Binding-site contacts:
Ligand atom C7 contacts residue ASN164 of chain 1.K at 3.7 Å.
Ligand atom N2 contacts residue ASN165 of chain 1.K at 3.0 Å (h-bond).
Ligand atom O7 contacts residue ASN164 of chain 1.K at 3.2 Å.
Ligand atom C8 contacts residue ASN165 of chain 1.K at 4.3 Å.
Ligand atom C8 contacts residue ASN164 of chain 1.K at 3.8 Å.
Ligand atom O5 contacts residue ASN165 of chain 1.K at 2.3 Å (h-bond).
Ligand atom O7 contacts residue ASN165 of chain 1.K at 3.9 Å.
Ligand atom C5 contacts residue ASN165 of chain 1.K at 3.7 Å.
Ligand atom C2 contacts residue ASN165 of chain 1.K at 2.6 Å.
Ligand atom C7 contacts residue ASN165 of chain 1.K at 3.7 Å.
Ligand atom C1 contacts residue ASN165 of chain 1.K at 1.4 Å.
Ligand atom C3 contacts residue ASN165 of chain 1.K at 3.9 Å.
Ligand atom C4 contacts residue ASN165 of chain 1.K at 4.3 Å.

This small molecule binds to this protein.
Small molecule (SMILES): CC(=O)N[C@@H]1[C@@H](O)[C@H](O)[C@@H](CO)O[C@H]1O

Sequence of chain 1.K:
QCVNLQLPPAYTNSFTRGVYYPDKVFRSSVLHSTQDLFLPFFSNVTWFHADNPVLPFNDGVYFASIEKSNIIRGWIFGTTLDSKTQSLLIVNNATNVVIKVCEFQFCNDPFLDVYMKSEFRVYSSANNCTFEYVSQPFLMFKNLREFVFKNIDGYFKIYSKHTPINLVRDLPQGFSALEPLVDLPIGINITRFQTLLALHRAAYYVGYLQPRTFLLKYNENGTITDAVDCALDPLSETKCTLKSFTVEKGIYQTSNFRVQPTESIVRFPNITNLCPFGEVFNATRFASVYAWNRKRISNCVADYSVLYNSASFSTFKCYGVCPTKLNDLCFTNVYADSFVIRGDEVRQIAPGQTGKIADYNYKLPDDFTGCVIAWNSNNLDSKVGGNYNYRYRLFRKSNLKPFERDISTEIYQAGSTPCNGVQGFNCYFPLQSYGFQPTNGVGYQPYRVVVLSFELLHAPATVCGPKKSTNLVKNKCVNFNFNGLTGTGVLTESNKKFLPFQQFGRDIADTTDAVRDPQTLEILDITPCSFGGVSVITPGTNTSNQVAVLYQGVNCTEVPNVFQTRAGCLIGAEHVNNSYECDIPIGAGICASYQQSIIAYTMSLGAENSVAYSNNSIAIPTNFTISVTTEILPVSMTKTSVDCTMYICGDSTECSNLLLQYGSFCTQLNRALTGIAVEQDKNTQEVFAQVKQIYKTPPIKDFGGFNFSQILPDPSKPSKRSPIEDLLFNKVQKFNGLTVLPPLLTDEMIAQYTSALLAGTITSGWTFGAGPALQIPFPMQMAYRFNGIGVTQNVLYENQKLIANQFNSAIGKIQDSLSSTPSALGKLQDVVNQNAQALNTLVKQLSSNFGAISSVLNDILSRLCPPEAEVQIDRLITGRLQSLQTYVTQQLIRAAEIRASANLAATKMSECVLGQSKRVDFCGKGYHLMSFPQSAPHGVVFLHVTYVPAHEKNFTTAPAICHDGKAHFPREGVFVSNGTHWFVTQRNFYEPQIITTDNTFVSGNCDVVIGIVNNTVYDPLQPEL